The small molecule below binds the protein below.
Small molecule (SMILES): COc1ccc(C[C@H](N)C(=O)N[C@H]2[C@@H](O)[C@H](n3cnc4c(N(C)C)ncnc43)O[C@@H]2CO[P](=O)(O)O[C@H]2[C@@H](O)[C@H](n3ccc(N)nc3=O)O[C@@H]2CO[P](=O)(O)O[C@H]2[C@@H](O)[C@H](n3ccc(N)nc3=O)O[C@@H]2COP(=O)(O)O)cc1

Sequence of chain 1.ZB:
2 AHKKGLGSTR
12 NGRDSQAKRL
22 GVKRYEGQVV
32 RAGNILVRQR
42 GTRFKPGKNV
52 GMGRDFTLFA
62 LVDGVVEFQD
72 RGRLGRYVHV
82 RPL

Sequence of chain 1.HD:
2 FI

Binding-site contacts:
Ligand atom N contacts residue 8AN4 of chain 1.GD at 2.8 Å (h-bond).
Ligand atom N contacts residue ILE3 of chain 1.HD at 3.3 Å.
Ligand atom OP1 contacts residue ALA2 of chain 1.ZB at 4.2 Å.
Ligand atom C contacts residue ILE3 of chain 1.HD at 3.3 Å (hydrophobic).
Ligand atom CE1 contacts residue PHE2 of chain 1.HD at 3.5 Å (hydrophobic).
Ligand atom CD1 contacts residue PHE2 of chain 1.HD at 3.9 Å (hydrophobic).
Ligand atom CA contacts residue PHE2 of chain 1.HD at 4.0 Å (hydrophobic).
Ligand atom OP1 contacts residue MG1 of chain 1.JCC at 3.8 Å.
Ligand atom CA contacts residue ILE3 of chain 1.HD at 3.8 Å (hydrophobic).
Ligand atom OP1 contacts residue HIS3 of chain 1.ZB at 3.5 Å (h-bond).
Ligand atom CM contacts residue PHE2 of chain 1.HD at 3.9 Å (hydrophobic).
Ligand atom O contacts residue 8AN4 of chain 1.GD at 3.3 Å (h-bond).
Ligand atom OC contacts residue PHE2 of chain 1.HD at 3.4 Å.
Ligand atom C contacts residue 8AN4 of chain 1.GD at 4.1 Å.
Ligand atom CD2 contacts residue PHE2 of chain 1.HD at 4.4 Å (hydrophobic).
Ligand atom O contacts residue ILE3 of chain 1.HD at 3.1 Å (h-bond).
Ligand atom CE2 contacts residue PHE2 of chain 1.HD at 4.2 Å (hydrophobic).
Ligand atom CZ contacts residue PHE2 of chain 1.HD at 3.7 Å (hydrophobic).
Ligand atom N contacts residue PHE2 of chain 1.HD at 3.8 Å.
Ligand atom OP2 contacts residue HIS3 of chain 1.ZB at 4.1 Å.
Ligand atom P contacts residue HIS3 of chain 1.ZB at 4.3 Å.
Ligand atom CA contacts residue 8AN4 of chain 1.GD at 4.0 Å.
Ligand atom N3' contacts residue ILE3 of chain 1.HD at 3.8 Å.
Ligand atom C3' contacts residue ILE3 of chain 1.HD at 4.3 Å (hydrophobic).
Ligand atom CG contacts residue PHE2 of chain 1.HD at 4.2 Å (hydrophobic).